The protein below binds the small molecule below.
Small molecule (SMILES): NC(=O)CC[C@H](N)C(=O)O

Binding-site contacts:
Ligand atom NE2 contacts residue LYS31 of chain 6.A at 3.7 Å.
Ligand atom OXT contacts residue SER32 of chain 6.A at 2.6 Å (h-bond).
Ligand atom OE1 contacts residue ALA24 of chain 6.A at 3.9 Å.
Ligand atom C contacts residue SER32 of chain 6.A at 3.5 Å.
Ligand atom OE1 contacts residue PRO30 of chain 6.A at 4.1 Å.
Ligand atom OXT contacts residue LYS31 of chain 6.A at 3.6 Å.
Ligand atom C contacts residue LYS31 of chain 6.A at 3.6 Å.
Ligand atom C contacts residue PRO30 of chain 6.A at 3.6 Å (hydrophobic).
Ligand atom CG contacts residue LYS31 of chain 6.A at 3.4 Å.
Ligand atom CD contacts residue PRO30 of chain 6.A at 4.0 Å (hydrophobic).
Ligand atom O contacts residue LYS31 of chain 6.A at 3.9 Å.
Ligand atom CA contacts residue PRO30 of chain 6.A at 3.8 Å (hydrophobic).
Ligand atom OE1 contacts residue ILE29 of chain 6.A at 4.4 Å.
Ligand atom NE2 contacts residue PRO30 of chain 6.A at 3.6 Å.
Ligand atom CA contacts residue LYS31 of chain 6.A at 4.1 Å.
Ligand atom CB contacts residue LYS31 of chain 6.A at 4.4 Å.
Ligand atom CD contacts residue LYS31 of chain 6.A at 3.2 Å.
Ligand atom OXT contacts residue THR33 of chain 6.A at 4.4 Å.
Ligand atom OE1 contacts residue LYS31 of chain 6.A at 3.1 Å (salt-bridge).
Ligand atom OXT contacts residue PRO30 of chain 6.A at 2.9 Å.
Ligand atom O contacts residue SER32 of chain 6.A at 3.3 Å (h-bond).

Sequence of chain 6.A:
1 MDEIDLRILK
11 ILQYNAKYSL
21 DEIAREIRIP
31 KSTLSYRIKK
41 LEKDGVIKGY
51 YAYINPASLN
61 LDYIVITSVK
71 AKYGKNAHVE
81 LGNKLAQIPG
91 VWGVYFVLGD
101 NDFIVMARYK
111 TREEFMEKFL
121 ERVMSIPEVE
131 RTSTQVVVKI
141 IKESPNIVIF